Binding-site contacts:
Ligand atom C25 contacts residue PHE47 of chain 5.A at 3.6 Å (hydrophobic).
Ligand atom F07 contacts residue LEU83 of chain 5.A at 3.6 Å.
Ligand atom C16 contacts residue ASP46 of chain 5.A at 3.7 Å.
Ligand atom C09 contacts residue SER103 of chain 5.A at 3.8 Å.
Ligand atom C19 contacts residue ASP46 of chain 5.A at 3.5 Å.
Ligand atom C09 contacts residue MET85 of chain 5.A at 3.9 Å (hydrophobic).
Ligand atom C05 contacts residue TRP56 of chain 5.A at 3.5 Å (hydrophobic).
Ligand atom C26 contacts residue PHE104 of chain 5.A at 3.7 Å (hydrophobic).
Ligand atom C21 contacts residue ASP46 of chain 5.A at 3.4 Å.
Ligand atom C05 contacts residue ALA53 of chain 5.A at 3.5 Å (hydrophobic).
Ligand atom C04 contacts residue PHE104 of chain 5.A at 3.5 Å (hydrophobic).
Ligand atom C02 contacts residue SER103 of chain 5.A at 3.8 Å.
Ligand atom C13 contacts residue SO41 of chain 5.J at 3.8 Å.
Ligand atom C02 contacts residue TRP56 of chain 5.A at 3.8 Å (hydrophobic).
Ligand atom C22 contacts residue SER52 of chain 5.A at 3.6 Å.
Ligand atom O01 contacts residue PHE422 of chain 5.A at 3.5 Å (h-bond).
Ligand atom C14 contacts residue SO41 of chain 5.J at 3.1 Å.
Ligand atom F07 contacts residue ARG57 of chain 5.A at 3.4 Å.
Ligand atom C22 contacts residue ILE48 of chain 5.A at 3.0 Å (hydrophobic).
Ligand atom C22 contacts residue ASP46 of chain 5.A at 3.5 Å.
Ligand atom C23 contacts residue SER52 of chain 5.A at 3.2 Å.
Ligand atom F17 contacts residue GLU421 of chain 5.A at 3.3 Å.
Ligand atom F07 contacts residue VAL60 of chain 5.A at 3.8 Å.
Ligand atom C06 contacts residue TRP56 of chain 5.A at 3.7 Å (hydrophobic).
Ligand atom O01 contacts residue TRP56 of chain 5.A at 3.3 Å.
Ligand atom C04 contacts residue TRP56 of chain 5.A at 3.4 Å (hydrophobic).
Ligand atom C23 contacts residue ILE48 of chain 5.A at 2.9 Å (hydrophobic).
Ligand atom O01 contacts residue SER103 of chain 5.A at 3.6 Å (h-bond).
Ligand atom C10 contacts residue PHE104 of chain 5.A at 3.8 Å (hydrophobic).
Ligand atom C08 contacts residue TRP56 of chain 5.A at 3.9 Å (hydrophobic).
Ligand atom F07 contacts residue TRP33 of chain 5.A at 3.8 Å.
Ligand atom C09 contacts residue TRP56 of chain 5.A at 3.8 Å (hydrophobic).
Ligand atom C08 contacts residue LEU83 of chain 5.A at 3.7 Å (hydrophobic).
Ligand atom C10 contacts residue SO41 of chain 5.J at 2.9 Å.
Ligand atom C03 contacts residue PHE104 of chain 5.A at 3.8 Å (hydrophobic).
Ligand atom C18 contacts residue ASP46 of chain 5.A at 3.2 Å.
Ligand atom C15 contacts residue SO41 of chain 5.J at 3.3 Å.
Ligand atom N11 contacts residue SO41 of chain 5.J at 3.5 Å (h-bond).
Ligand atom C03 contacts residue TRP56 of chain 5.A at 3.5 Å (hydrophobic).
Ligand atom N24 contacts residue ILE48 of chain 5.A at 3.9 Å.

Sequence of chain 5.A:
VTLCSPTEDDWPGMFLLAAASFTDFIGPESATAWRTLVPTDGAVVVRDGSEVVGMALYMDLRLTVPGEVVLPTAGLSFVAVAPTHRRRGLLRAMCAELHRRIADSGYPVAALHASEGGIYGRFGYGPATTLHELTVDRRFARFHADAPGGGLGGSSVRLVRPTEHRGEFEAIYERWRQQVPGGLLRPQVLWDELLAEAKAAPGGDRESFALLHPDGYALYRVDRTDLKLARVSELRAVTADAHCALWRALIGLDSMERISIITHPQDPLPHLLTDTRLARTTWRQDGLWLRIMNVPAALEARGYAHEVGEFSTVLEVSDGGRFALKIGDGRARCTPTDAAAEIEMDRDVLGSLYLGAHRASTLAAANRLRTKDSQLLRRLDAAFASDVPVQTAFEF

A protein and the small-molecule ligand that binds it are described below.
Small molecule (SMILES): O=C(C[n+]1ccn2cccc2c1-c1ccc(F)cc1)c1ccc(F)cc1